Sequence of chain 1.C:
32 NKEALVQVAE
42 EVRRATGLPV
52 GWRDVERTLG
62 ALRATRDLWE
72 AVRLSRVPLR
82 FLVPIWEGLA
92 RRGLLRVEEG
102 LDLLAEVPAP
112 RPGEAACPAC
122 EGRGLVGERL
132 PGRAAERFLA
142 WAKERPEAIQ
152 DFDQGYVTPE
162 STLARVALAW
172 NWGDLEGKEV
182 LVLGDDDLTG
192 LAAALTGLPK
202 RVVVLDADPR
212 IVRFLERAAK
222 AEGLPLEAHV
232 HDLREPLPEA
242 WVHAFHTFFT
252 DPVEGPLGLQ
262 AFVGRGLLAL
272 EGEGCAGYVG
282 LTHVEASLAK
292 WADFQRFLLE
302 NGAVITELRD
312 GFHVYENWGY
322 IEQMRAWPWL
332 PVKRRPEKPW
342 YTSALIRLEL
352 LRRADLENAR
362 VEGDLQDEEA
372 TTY

This small molecule binds to this protein.
Small molecule (SMILES): NCCCCN(CCCN)CCCN

Binding-site contacts:
Ligand atom C11 contacts residue TYR342 of chain 1.C at 3.8 Å (hydrophobic).
Ligand atom C3 contacts residue THR373 of chain 1.C at 3.5 Å.
Ligand atom N14 contacts residue GLY281 of chain 1.C at 2.9 Å (h-bond).
Ligand atom C8 contacts residue MTA1 of chain 1.R at 3.8 Å.
Ligand atom C12 contacts residue ASP252 of chain 1.C at 3.6 Å.
Ligand atom C8 contacts residue TYR316 of chain 1.C at 4.0 Å (hydrophobic).
Ligand atom N10 contacts residue TYR316 of chain 1.C at 4.0 Å.
Ligand atom N1 contacts residue THR373 of chain 1.C at 2.9 Å (h-bond).
Ligand atom N10 contacts residue ASP252 of chain 1.C at 3.2 Å (salt-bridge).
Ligand atom N14 contacts residue GLU255 of chain 1.C at 2.8 Å (salt-bridge).
Ligand atom C2 contacts residue THR373 of chain 1.C at 3.7 Å.
Ligand atom C9 contacts residue GLY156 of chain 1.C at 3.4 Å.
Ligand atom C9 contacts residue ASP187 of chain 1.C at 3.3 Å.
Ligand atom C5 contacts residue TYR342 of chain 1.C at 3.4 Å (hydrophobic).
Ligand atom C4 contacts residue ASP154 of chain 1.C at 3.4 Å.
Ligand atom C13 contacts residue ASP252 of chain 1.C at 3.2 Å.
Ligand atom C9 contacts residue MTA1 of chain 1.R at 3.6 Å.
Ligand atom N1 contacts residue GLN155 of chain 1.C at 3.9 Å.
Ligand atom N10 contacts residue GLY156 of chain 1.C at 2.9 Å (h-bond).
Ligand atom C3 contacts residue TRP319 of chain 1.C at 3.9 Å (hydrophobic).
Ligand atom C13 contacts residue PRO253 of chain 1.C at 3.5 Å (hydrophobic).
Ligand atom N1 contacts residue TYR321 of chain 1.C at 2.9 Å (h-bond).
Ligand atom C7 contacts residue ASP154 of chain 1.C at 3.6 Å.
Ligand atom C7 contacts residue ASP252 of chain 1.C at 4.0 Å.
Ligand atom C2 contacts residue GLN155 of chain 1.C at 3.4 Å.
Ligand atom C2 contacts residue TRP319 of chain 1.C at 3.6 Å (hydrophobic).
Ligand atom C13 contacts residue GLU255 of chain 1.C at 3.0 Å.
Ligand atom C13 contacts residue THR283 of chain 1.C at 3.7 Å.
Ligand atom N14 contacts residue ASP252 of chain 1.C at 2.9 Å (salt-bridge).
Ligand atom C8 contacts residue GLY156 of chain 1.C at 3.0 Å.
Ligand atom N10 contacts residue ASP188 of chain 1.C at 2.8 Å (salt-bridge).
Ligand atom C12 contacts residue PRO253 of chain 1.C at 3.0 Å (hydrophobic).
Ligand atom N14 contacts residue PRO253 of chain 1.C at 2.8 Å (h-bond).
Ligand atom C2 contacts residue TYR321 of chain 1.C at 3.2 Å (hydrophobic).
Ligand atom N1 contacts residue ASP154 of chain 1.C at 2.6 Å (salt-bridge).
Ligand atom C9 contacts residue ASP252 of chain 1.C at 3.4 Å.
Ligand atom C7 contacts residue MTA1 of chain 1.R at 3.4 Å.
Ligand atom C2 contacts residue ASP154 of chain 1.C at 3.9 Å.
Ligand atom N10 contacts residue ASP187 of chain 1.C at 2.7 Å (salt-bridge).
Ligand atom C8 contacts residue ASP187 of chain 1.C at 4.0 Å.